The protein below binds the small molecule below.
Small molecule (SMILES): OCCOCOCc1cc(CCCCCOc2c(Cl)cc(C3=NCCO3)cc2Cl)on1

Sequence of chain 13.A:
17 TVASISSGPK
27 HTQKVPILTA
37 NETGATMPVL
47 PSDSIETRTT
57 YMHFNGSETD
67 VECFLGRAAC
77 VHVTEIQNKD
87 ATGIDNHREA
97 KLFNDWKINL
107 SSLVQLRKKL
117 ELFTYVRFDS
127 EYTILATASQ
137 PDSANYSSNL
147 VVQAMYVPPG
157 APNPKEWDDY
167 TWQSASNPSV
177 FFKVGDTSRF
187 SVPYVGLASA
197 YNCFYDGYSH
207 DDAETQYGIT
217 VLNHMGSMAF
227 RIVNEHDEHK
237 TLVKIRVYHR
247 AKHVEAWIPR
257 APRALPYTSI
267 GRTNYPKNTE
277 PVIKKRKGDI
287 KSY

Sequence of chain 13.C:
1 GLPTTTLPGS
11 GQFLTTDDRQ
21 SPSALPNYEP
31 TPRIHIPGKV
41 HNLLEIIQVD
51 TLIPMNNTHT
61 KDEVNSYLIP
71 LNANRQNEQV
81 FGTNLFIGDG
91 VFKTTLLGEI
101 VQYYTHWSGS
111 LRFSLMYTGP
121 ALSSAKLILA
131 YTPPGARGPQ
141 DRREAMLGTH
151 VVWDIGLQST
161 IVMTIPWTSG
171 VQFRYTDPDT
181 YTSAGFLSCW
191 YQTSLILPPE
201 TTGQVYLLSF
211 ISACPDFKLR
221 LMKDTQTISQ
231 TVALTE

Binding-site contacts:
Ligand atom O1D contacts residue SER107 of chain 13.A at 3.2 Å.
Ligand atom C5 contacts residue LEU106 of chain 13.A at 3.5 Å (hydrophobic).
Ligand atom C3 contacts residue LEU106 of chain 13.A at 3.4 Å (hydrophobic).
Ligand atom C31 contacts residue LEU106 of chain 13.A at 3.8 Å (hydrophobic).
Ligand atom C31 contacts residue ASN219 of chain 13.A at 3.8 Å.
Ligand atom C4B contacts residue PHE186 of chain 13.A at 3.4 Å (hydrophobic).
Ligand atom CL2 contacts residue MET224 of chain 13.A at 2.9 Å.
Ligand atom C6B contacts residue VAL188 of chain 13.A at 3.8 Å (hydrophobic).
Ligand atom O1B contacts residue TYR152 of chain 13.A at 3.8 Å.
Ligand atom C3C contacts residue ILE104 of chain 13.A at 3.6 Å (hydrophobic).
Ligand atom N3A contacts residue ALA24 of chain 13.C at 3.6 Å.
Ligand atom C4A contacts residue VAL176 of chain 13.A at 3.7 Å (hydrophobic).
Ligand atom N3A contacts residue PRO174 of chain 13.A at 3.6 Å (h-bond).
Ligand atom C4A contacts residue PRO174 of chain 13.A at 3.3 Å (hydrophobic).
Ligand atom O1 contacts residue MET221 of chain 13.A at 3.1 Å (h-bond).
Ligand atom N2 contacts residue ASN219 of chain 13.A at 3.4 Å (h-bond).
Ligand atom C5C contacts residue VAL188 of chain 13.A at 2.9 Å (hydrophobic).
Ligand atom O1A contacts residue PHE186 of chain 13.A at 2.9 Å.
Ligand atom CL1 contacts residue VAL188 of chain 13.A at 3.5 Å.
Ligand atom C2D contacts residue SER107 of chain 13.A at 3.8 Å.
Ligand atom C2A contacts residue PHE186 of chain 13.A at 3.3 Å (hydrophobic).
Ligand atom C5A contacts residue VAL176 of chain 13.A at 3.2 Å (hydrophobic).
Ligand atom C1B contacts residue VAL188 of chain 13.A at 3.8 Å (hydrophobic).
Ligand atom C1B contacts residue TYR152 of chain 13.A at 3.8 Å (hydrophobic).
Ligand atom C4C contacts residue TYR128 of chain 13.A at 3.5 Å (hydrophobic).
Ligand atom C3D contacts residue LEU116 of chain 13.A at 3.6 Å (hydrophobic).
Ligand atom C3B contacts residue PHE186 of chain 13.A at 3.7 Å (hydrophobic).
Ligand atom C4 contacts residue LEU106 of chain 13.A at 2.5 Å (hydrophobic).
Ligand atom C6B contacts residue TYR152 of chain 13.A at 3.8 Å (hydrophobic).
Ligand atom CL1 contacts residue LEU25 of chain 13.C at 3.5 Å.
Ligand atom C2B contacts residue MET224 of chain 13.A at 3.6 Å (hydrophobic).
Ligand atom C5A contacts residue PHE186 of chain 13.A at 3.5 Å (hydrophobic).
Ligand atom C1C contacts residue TYR128 of chain 13.A at 3.5 Å (hydrophobic).
Ligand atom O1A contacts residue ALA150 of chain 13.A at 3.8 Å.
Ligand atom CL2 contacts residue ILE104 of chain 13.A at 3.1 Å.
Ligand atom C3B contacts residue MET224 of chain 13.A at 3.4 Å (hydrophobic).
Ligand atom N2 contacts residue MET221 of chain 13.A at 3.5 Å (h-bond).
Ligand atom C4A contacts residue SER175 of chain 13.A at 3.8 Å.
Ligand atom C5B contacts residue TYR152 of chain 13.A at 3.8 Å (hydrophobic).
Ligand atom C5A contacts residue ALA150 of chain 13.A at 3.2 Å (hydrophobic).

Sequence of chain 14.C:
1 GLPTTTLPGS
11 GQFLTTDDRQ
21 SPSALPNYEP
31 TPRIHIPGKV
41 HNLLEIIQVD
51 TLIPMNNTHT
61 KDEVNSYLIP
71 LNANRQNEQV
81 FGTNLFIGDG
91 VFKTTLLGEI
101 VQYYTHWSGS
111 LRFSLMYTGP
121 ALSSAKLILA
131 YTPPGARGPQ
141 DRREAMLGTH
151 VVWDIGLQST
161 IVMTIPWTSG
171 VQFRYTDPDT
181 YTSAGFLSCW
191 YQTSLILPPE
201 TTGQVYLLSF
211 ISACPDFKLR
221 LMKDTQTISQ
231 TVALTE